The protein below binds the small molecule below.
Small molecule (SMILES): CC(=O)N[C@@H]1[C@@H](O[C@H](C)C(=O)O)[C@H](O)[C@@H](CO)O[C@H]1O

Binding-site contacts:
Ligand atom C6 contacts residue ASP95 of chain 1.B at 3.6 Å.
Ligand atom C6 contacts residue ILE113 of chain 1.B at 3.7 Å (hydrophobic).
Ligand atom O1 contacts residue GLY117 of chain 1.B at 3.9 Å.
Ligand atom C1 contacts residue ASP141 of chain 1.B at 3.5 Å.
Ligand atom C6 contacts residue SER118 of chain 1.B at 3.9 Å.
Ligand atom O10 contacts residue THR70 of chain 1.B at 3.3 Å.
Ligand atom C11 contacts residue CYS69 of chain 1.B at 3.5 Å (hydrophobic).
Ligand atom O4 contacts residue ASP95 of chain 1.B at 2.6 Å (salt-bridge).
Ligand atom O1 contacts residue ASP141 of chain 1.B at 2.6 Å (salt-bridge).
Ligand atom C8 contacts residue MET181 of chain 1.F at 3.6 Å (hydrophobic).
Ligand atom O5 contacts residue GLY117 of chain 1.B at 3.5 Å.
Ligand atom C4 contacts residue ASP95 of chain 1.B at 3.2 Å.
Ligand atom C11 contacts residue THR70 of chain 1.B at 3.7 Å.
Ligand atom C4 contacts residue ASN119 of chain 1.B at 3.9 Å.
Ligand atom O1 contacts residue GLY136 of chain 1.B at 3.8 Å.
Ligand atom O6 contacts residue ASP95 of chain 1.B at 2.7 Å (salt-bridge).
Ligand atom O5 contacts residue SER118 of chain 1.B at 3.8 Å.
Ligand atom O3 contacts residue ALA67 of chain 1.B at 3.7 Å.
Ligand atom O10 contacts residue ALA134 of chain 1.B at 3.9 Å.
Ligand atom C4 contacts residue ALA67 of chain 1.B at 3.7 Å (hydrophobic).
Ligand atom O6 contacts residue ALA67 of chain 1.B at 4.0 Å.
Ligand atom O7 contacts residue ASN33 of chain 1.B at 3.0 Å (h-bond).
Ligand atom O3 contacts residue GLY68 of chain 1.B at 3.1 Å (h-bond).
Ligand atom C11 contacts residue GLY68 of chain 1.B at 3.4 Å.
Ligand atom C5 contacts residue SER118 of chain 1.B at 3.7 Å.
Ligand atom C6 contacts residue GLY117 of chain 1.B at 3.7 Å.
Ligand atom O5 contacts residue ASP141 of chain 1.B at 3.9 Å.
Ligand atom O7 contacts residue GLY68 of chain 1.B at 3.6 Å.
Ligand atom C11 contacts residue SER94 of chain 1.B at 3.3 Å.
Ligand atom C5 contacts residue ASN119 of chain 1.B at 3.8 Å.
Ligand atom C10 contacts residue THR70 of chain 1.B at 3.6 Å.
Ligand atom O3 contacts residue ASP95 of chain 1.B at 4.0 Å.
Ligand atom C3 contacts residue ALA134 of chain 1.B at 4.0 Å (hydrophobic).
Ligand atom C6 contacts residue ASN119 of chain 1.B at 3.9 Å.
Ligand atom C9 contacts residue GLY68 of chain 1.B at 3.9 Å.
Ligand atom O4 contacts residue ASN119 of chain 1.B at 2.9 Å (h-bond).
Ligand atom C9 contacts residue SER94 of chain 1.B at 3.6 Å.
Ligand atom O6 contacts residue ILE113 of chain 1.B at 3.8 Å.
Ligand atom C7 contacts residue GLY68 of chain 1.B at 3.9 Å.
Ligand atom O11 contacts residue ASN119 of chain 1.B at 3.9 Å.

Sequence of chain 1.B:
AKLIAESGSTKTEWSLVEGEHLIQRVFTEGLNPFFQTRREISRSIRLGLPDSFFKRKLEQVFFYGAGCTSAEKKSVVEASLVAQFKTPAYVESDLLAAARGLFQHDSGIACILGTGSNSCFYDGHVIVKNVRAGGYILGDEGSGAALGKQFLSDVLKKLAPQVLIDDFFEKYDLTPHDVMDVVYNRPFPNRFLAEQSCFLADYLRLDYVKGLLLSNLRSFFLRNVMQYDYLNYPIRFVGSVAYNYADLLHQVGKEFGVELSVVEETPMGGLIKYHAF

Sequence of chain 1.F:
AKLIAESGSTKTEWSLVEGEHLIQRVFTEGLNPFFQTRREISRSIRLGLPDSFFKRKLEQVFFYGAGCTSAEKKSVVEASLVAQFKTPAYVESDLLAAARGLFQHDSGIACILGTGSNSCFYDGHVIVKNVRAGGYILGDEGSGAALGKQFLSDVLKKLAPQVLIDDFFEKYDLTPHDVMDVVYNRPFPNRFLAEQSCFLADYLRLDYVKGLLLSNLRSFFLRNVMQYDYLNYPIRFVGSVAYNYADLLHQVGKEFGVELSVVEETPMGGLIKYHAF